Binding-site contacts:
Ligand atom O4 contacts residue LYS267 of chain 1.D at 3.1 Å (salt-bridge).
Ligand atom O4 contacts residue LEU266 of chain 1.D at 3.5 Å (h-bond).
Ligand atom C5' contacts residue LEU163 of chain 1.D at 3.4 Å (hydrophobic).
Ligand atom O6' contacts residue LYS220 of chain 1.D at 3.0 Å (salt-bridge).
Ligand atom O2C contacts residue PHE338 of chain 1.D at 3.5 Å (h-bond).
Ligand atom O4' contacts residue PHE162 of chain 1.D at 3.0 Å (h-bond).
Ligand atom C5C contacts residue PHE277 of chain 1.D at 3.5 Å (hydrophobic).
Ligand atom O3C contacts residue GLY273 of chain 1.D at 3.2 Å (h-bond).
Ligand atom O2B contacts residue GLU165 of chain 1.D at 2.8 Å (salt-bridge).
Ligand atom O2' contacts residue ARG260 of chain 1.C at 2.8 Å (salt-bridge).
Ligand atom O2 contacts residue SER269 of chain 1.D at 2.9 Å (h-bond).
Ligand atom C4' contacts residue LEU163 of chain 1.D at 3.4 Å (hydrophobic).
Ligand atom O2A contacts residue PHE277 of chain 1.D at 3.3 Å.
Ligand atom O3' contacts residue PHE162 of chain 1.D at 3.2 Å (h-bond).
Ligand atom O4' contacts residue LEU163 of chain 1.D at 2.7 Å (h-bond).
Ligand atom C3' contacts residue PHE162 of chain 1.D at 3.5 Å (hydrophobic).
Ligand atom O2 contacts residue ARG442 of chain 1.D at 3.5 Å (salt-bridge).
Ligand atom C6' contacts residue NAI1 of chain 1.P at 3.3 Å.
Ligand atom O2C contacts residue ARG442 of chain 1.D at 2.9 Å (salt-bridge).
Ligand atom O4 contacts residue PHE265 of chain 1.D at 3.2 Å.
Ligand atom O2A contacts residue PHE265 of chain 1.D at 3.2 Å.
Ligand atom O2B contacts residue ALA164 of chain 1.D at 3.6 Å.
Ligand atom C6' contacts residue CYS276 of chain 1.D at 3.6 Å (hydrophobic).
Ligand atom O3A contacts residue LYS339 of chain 1.D at 3.5 Å (salt-bridge).
Ligand atom O6' contacts residue ASN224 of chain 1.D at 3.0 Å (h-bond).
Ligand atom C4' contacts residue LYS220 of chain 1.D at 3.4 Å.
Ligand atom O4C contacts residue PHE272 of chain 1.D at 3.4 Å.
Ligand atom O3C contacts residue PHE338 of chain 1.D at 2.4 Å (h-bond).
Ligand atom C4' contacts residue ASN224 of chain 1.D at 3.6 Å.
Ligand atom C3C contacts residue PHE338 of chain 1.D at 3.4 Å (hydrophobic).
Ligand atom O3B contacts residue ALA164 of chain 1.D at 3.2 Å.
Ligand atom O3' contacts residue ARG260 of chain 1.C at 3.0 Å (salt-bridge).
Ligand atom O2' contacts residue LEU227 of chain 1.D at 3.6 Å.
Ligand atom PA contacts residue LYS339 of chain 1.D at 3.6 Å.
Ligand atom O4C contacts residue ILE231 of chain 1.D at 3.6 Å.
Ligand atom N3 contacts residue LYS267 of chain 1.D at 2.9 Å (salt-bridge).
Ligand atom O6' contacts residue CYS276 of chain 1.D at 3.3 Å.
Ligand atom O1A contacts residue LYS339 of chain 1.D at 2.6 Å (salt-bridge).
Ligand atom O4' contacts residue LYS220 of chain 1.D at 3.1 Å (salt-bridge).
Ligand atom C6 contacts residue ILE231 of chain 1.D at 3.6 Å (hydrophobic).

Sequence of chain 1.D:
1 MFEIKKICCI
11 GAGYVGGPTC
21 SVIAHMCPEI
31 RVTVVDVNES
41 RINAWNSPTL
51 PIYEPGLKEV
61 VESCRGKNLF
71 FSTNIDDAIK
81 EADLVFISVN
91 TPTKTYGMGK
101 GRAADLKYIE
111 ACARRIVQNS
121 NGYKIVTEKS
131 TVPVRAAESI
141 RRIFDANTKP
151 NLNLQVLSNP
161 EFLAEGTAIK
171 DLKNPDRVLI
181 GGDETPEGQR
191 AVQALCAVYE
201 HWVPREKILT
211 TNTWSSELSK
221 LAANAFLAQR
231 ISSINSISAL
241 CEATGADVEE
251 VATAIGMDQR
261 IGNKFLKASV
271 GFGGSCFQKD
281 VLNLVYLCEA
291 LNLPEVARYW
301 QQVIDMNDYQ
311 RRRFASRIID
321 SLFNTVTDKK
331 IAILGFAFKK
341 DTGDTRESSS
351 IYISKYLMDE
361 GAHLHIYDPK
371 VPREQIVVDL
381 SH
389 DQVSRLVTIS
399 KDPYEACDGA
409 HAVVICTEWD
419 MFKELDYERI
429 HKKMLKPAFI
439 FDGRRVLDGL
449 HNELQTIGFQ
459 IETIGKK

This small molecule binds to this protein.
Small molecule (SMILES): O=c1ccn([C@@H]2O[C@H](CO[P](=O)(O)O[P](=O)(O)O[C@H]3O[C@H](CO)[C@@H](O)[C@H](O)[C@H]3O)[C@@H](O)[C@H]2O)c(=O)[nH]1

Sequence of chain 1.C:
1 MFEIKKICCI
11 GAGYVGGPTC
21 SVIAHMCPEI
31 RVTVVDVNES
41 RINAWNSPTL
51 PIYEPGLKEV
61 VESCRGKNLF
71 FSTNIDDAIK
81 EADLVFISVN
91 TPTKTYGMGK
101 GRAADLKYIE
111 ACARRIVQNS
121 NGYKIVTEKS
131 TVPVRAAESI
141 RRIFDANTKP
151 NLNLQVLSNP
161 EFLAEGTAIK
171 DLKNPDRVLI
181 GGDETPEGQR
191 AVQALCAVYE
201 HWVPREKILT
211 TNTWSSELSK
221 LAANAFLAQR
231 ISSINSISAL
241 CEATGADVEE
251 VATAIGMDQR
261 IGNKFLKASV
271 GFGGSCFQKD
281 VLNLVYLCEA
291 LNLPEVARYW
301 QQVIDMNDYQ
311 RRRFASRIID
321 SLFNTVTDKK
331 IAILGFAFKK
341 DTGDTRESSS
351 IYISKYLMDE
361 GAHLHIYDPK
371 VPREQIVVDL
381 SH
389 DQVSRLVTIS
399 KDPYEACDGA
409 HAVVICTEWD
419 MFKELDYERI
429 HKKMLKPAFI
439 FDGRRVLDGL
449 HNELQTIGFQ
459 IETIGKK